The small molecule below binds the protein below.
Small molecule (SMILES): CC(=O)N[C@H]1[C@H](O[C@H]2[C@H](O)[C@@H](NC(C)=O)CO[C@@H]2CO)O[C@H](CO)[C@@H](O)[C@@H]1O

Binding-site contacts:
Ligand atom C8 contacts residue ASN803 of chain 1.A at 4.3 Å.
Ligand atom C5 contacts residue ASN803 of chain 1.A at 3.6 Å.
Ligand atom C5 contacts residue SER805 of chain 1.A at 4.2 Å.
Ligand atom C4 contacts residue ASN803 of chain 1.A at 4.2 Å.
Ligand atom C2 contacts residue ASN803 of chain 1.A at 2.5 Å.
Ligand atom O5 contacts residue ASN803 of chain 1.A at 2.3 Å (h-bond).
Ligand atom C7 contacts residue ASN803 of chain 1.A at 4.0 Å.
Ligand atom C6 contacts residue GLN806 of chain 1.A at 3.7 Å.
Ligand atom O5 contacts residue SER805 of chain 1.A at 4.1 Å.
Ligand atom C1 contacts residue ASN803 of chain 1.A at 1.4 Å.
Ligand atom O6 contacts residue GLN806 of chain 1.A at 2.6 Å (h-bond).
Ligand atom C3 contacts residue ASN803 of chain 1.A at 3.8 Å.
Ligand atom C5 contacts residue GLN806 of chain 1.A at 4.2 Å.
Ligand atom C8 contacts residue GLN806 of chain 1.A at 4.2 Å.
Ligand atom N2 contacts residue ASN803 of chain 1.A at 3.0 Å (h-bond).
Ligand atom C1 contacts residue SER805 of chain 1.A at 3.7 Å.

Sequence of chain 1.A:
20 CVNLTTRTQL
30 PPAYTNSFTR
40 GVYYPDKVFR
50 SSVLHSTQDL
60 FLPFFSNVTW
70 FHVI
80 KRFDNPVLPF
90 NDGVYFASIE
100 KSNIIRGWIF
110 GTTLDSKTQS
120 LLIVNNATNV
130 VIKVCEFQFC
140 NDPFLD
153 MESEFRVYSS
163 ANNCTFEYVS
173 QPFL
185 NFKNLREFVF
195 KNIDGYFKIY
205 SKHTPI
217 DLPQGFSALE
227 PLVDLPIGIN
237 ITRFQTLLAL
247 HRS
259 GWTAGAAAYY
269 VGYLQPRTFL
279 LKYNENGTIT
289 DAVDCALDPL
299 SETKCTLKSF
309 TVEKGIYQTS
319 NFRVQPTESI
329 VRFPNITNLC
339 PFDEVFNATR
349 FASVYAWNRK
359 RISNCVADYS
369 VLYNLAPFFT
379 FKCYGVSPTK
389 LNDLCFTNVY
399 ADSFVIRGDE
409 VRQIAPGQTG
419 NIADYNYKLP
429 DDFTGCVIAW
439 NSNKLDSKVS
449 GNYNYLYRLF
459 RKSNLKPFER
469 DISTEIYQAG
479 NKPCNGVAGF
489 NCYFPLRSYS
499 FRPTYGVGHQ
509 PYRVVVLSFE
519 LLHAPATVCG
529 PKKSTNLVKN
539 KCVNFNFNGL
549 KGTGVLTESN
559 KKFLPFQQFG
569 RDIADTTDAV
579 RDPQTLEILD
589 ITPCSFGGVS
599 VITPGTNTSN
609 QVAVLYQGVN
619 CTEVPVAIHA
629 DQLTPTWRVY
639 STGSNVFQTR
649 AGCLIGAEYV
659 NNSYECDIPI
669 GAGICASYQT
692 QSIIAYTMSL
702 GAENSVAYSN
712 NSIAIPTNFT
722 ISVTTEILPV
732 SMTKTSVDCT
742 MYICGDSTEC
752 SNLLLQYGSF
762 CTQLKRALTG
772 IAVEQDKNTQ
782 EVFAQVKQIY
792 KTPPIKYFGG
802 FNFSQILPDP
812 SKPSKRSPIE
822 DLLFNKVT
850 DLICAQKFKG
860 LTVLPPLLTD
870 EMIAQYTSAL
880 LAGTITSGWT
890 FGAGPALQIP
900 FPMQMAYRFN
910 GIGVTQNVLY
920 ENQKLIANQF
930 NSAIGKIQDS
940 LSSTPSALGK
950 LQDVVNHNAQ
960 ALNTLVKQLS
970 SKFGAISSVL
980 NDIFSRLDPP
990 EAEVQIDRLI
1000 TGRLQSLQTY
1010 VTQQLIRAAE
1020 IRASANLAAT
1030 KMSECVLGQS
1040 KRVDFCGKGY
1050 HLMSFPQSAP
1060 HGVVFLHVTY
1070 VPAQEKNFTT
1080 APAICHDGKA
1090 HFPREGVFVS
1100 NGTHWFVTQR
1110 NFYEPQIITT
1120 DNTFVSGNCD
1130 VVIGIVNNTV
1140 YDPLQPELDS